This protein binds this small molecule.
Small molecule (SMILES): N[C@H]1CCc2ccccc2[C@H]1O

Binding-site contacts:
Ligand atom C2 contacts residue PHE182 of chain 1.A at 3.4 Å (hydrophobic).
Ligand atom C7 contacts residue MET258 of chain 1.A at 4.2 Å (hydrophobic).
Ligand atom C4 contacts residue ASN39 of chain 1.A at 3.8 Å.
Ligand atom C8 contacts residue MET258 of chain 1.A at 3.5 Å (hydrophobic).
Ligand atom C7 contacts residue VAL269 of chain 1.A at 4.0 Å (hydrophobic).
Ligand atom C7 contacts residue PHE182 of chain 1.A at 3.8 Å (hydrophobic).
Ligand atom C10 contacts residue ASN39 of chain 1.A at 3.8 Å.
Ligand atom C5 contacts residue PHE182 of chain 1.A at 3.8 Å (hydrophobic).
Ligand atom C10 contacts residue LYS57 of chain 1.A at 4.0 Å.
Ligand atom N12 contacts residue PHE182 of chain 1.A at 4.3 Å.
Ligand atom O11 contacts residue TYR222 of chain 1.A at 3.7 Å.
Ligand atom C3 contacts residue ASN39 of chain 1.A at 4.0 Å.
Ligand atom C4 contacts residue TYR40 of chain 1.A at 4.1 Å (hydrophobic).
Ligand atom C5 contacts residue ASN39 of chain 1.A at 3.7 Å.
Ligand atom C10 contacts residue TYR40 of chain 1.A at 4.1 Å (hydrophobic).
Ligand atom C1 contacts residue ALA216 of chain 1.A at 4.3 Å (hydrophobic).
Ligand atom C4 contacts residue PHE182 of chain 1.A at 3.8 Å (hydrophobic).
Ligand atom C2 contacts residue GLU219 of chain 1.A at 4.0 Å.
Ligand atom C6 contacts residue ARG44 of chain 1.A at 4.3 Å.
Ligand atom C4 contacts residue TYR35 of chain 1.A at 3.2 Å (hydrophobic).
Ligand atom C1 contacts residue GLU219 of chain 1.A at 3.4 Å.
Ligand atom C8 contacts residue PHE182 of chain 1.A at 4.2 Å (hydrophobic).
Ligand atom C3 contacts residue TYR35 of chain 1.A at 3.2 Å (hydrophobic).
Ligand atom C3 contacts residue PHE182 of chain 1.A at 4.2 Å (hydrophobic).
Ligand atom C10 contacts residue PHE182 of chain 1.A at 3.8 Å (hydrophobic).
Ligand atom O11 contacts residue ASP267 of chain 1.A at 3.3 Å (salt-bridge).
Ligand atom C6 contacts residue ASN39 of chain 1.A at 4.2 Å.
Ligand atom C9 contacts residue PHE182 of chain 1.A at 4.0 Å (hydrophobic).
Ligand atom C8 contacts residue ARG44 of chain 1.A at 3.7 Å.
Ligand atom C9 contacts residue LYS57 of chain 1.A at 4.0 Å.
Ligand atom C9 contacts residue ARG44 of chain 1.A at 3.9 Å.
Ligand atom C8 contacts residue VAL272 of chain 1.A at 4.1 Å (hydrophobic).
Ligand atom C6 contacts residue PHE182 of chain 1.A at 3.6 Å (hydrophobic).
Ligand atom C10 contacts residue ARG44 of chain 1.A at 4.3 Å.
Ligand atom C7 contacts residue ARG44 of chain 1.A at 3.9 Å.
Ligand atom C7 contacts residue ASP267 of chain 1.A at 4.3 Å.
Ligand atom O11 contacts residue GLU219 of chain 1.A at 2.6 Å (salt-bridge).
Ligand atom N12 contacts residue GLU219 of chain 1.A at 3.3 Å (salt-bridge).
Ligand atom N12 contacts residue TYR222 of chain 1.A at 3.3 Å.
Ligand atom C1 contacts residue PHE182 of chain 1.A at 3.8 Å (hydrophobic).

Sequence of chain 1.A:
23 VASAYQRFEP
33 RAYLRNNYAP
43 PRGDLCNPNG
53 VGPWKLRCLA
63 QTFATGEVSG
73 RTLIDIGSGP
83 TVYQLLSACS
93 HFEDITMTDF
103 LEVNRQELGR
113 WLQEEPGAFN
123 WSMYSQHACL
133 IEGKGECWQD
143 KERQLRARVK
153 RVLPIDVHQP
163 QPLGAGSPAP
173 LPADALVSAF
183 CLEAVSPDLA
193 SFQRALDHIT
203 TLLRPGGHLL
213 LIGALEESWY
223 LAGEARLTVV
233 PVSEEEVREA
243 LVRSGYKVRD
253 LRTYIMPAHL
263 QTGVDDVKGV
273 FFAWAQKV